This protein binds this small molecule.
Small molecule (SMILES): CC(=O)N[C@H]1[C@H](O[C@H]2[C@H](O)[C@@H](NC(C)=O)CO[C@@H]2CO)O[C@H](CO)[C@@H](O[C@@H]2O[C@H](CO[C@H]3O[C@H](CO[C@H]4O[C@H](CO)[C@@H](O)[C@H](O)[C@@H]4O)[C@@H](O)[C@H](O[C@H]4O[C@H](CO)[C@@H](O)[C@H](O)[C@@H]4O)[C@@H]3O)[C@@H](O)[C@H](O[C@H]3O[C@H](CO)[C@@H](O)[C@H](O)[C@@H]3O[C@H]3O[C@H](CO)[C@@H](O)[C@H](O)[C@@H]3O[C@H]3O[C@H](CO)[C@@H](O)[C@H](O)[C@@H]3O)[C@@H]2O)[C@@H]1O

Sequence of chain 4.A:
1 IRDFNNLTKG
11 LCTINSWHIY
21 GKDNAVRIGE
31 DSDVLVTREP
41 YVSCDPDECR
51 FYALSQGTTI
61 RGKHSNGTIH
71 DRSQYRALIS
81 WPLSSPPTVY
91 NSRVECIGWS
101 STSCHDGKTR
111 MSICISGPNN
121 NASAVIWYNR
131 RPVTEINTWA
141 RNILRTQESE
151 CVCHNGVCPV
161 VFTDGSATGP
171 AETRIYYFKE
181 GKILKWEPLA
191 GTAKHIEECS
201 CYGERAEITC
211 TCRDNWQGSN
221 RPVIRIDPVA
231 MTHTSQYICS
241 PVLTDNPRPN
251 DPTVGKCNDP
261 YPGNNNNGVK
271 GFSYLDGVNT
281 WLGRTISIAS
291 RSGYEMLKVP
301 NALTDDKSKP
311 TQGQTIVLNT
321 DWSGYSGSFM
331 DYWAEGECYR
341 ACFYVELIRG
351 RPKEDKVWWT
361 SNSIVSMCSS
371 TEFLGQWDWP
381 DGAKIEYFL

Binding-site contacts:
Ligand atom C2 contacts residue ASN121 of chain 2.A at 2.5 Å.
Ligand atom O7 contacts residue BGC1 of chain 2.E at 3.2 Å (h-bond).
Ligand atom O5 contacts residue GLN376 of chain 4.A at 3.4 Å (h-bond).
Ligand atom O6 contacts residue LYS309 of chain 4.A at 2.9 Å (salt-bridge).
Ligand atom C5 contacts residue ARG284 of chain 4.A at 3.6 Å.
Ligand atom O5 contacts residue ASN121 of chain 2.A at 2.3 Å (h-bond).
Ligand atom O2 contacts residue GLY313 of chain 4.A at 3.3 Å.
Ligand atom C4 contacts residue GLU295 of chain 4.A at 3.6 Å.
Ligand atom C3 contacts residue GLU295 of chain 4.A at 3.4 Å.
Ligand atom C7 contacts residue ASN121 of chain 2.A at 3.6 Å.
Ligand atom O3 contacts residue GLU295 of chain 4.A at 2.6 Å (salt-bridge).
Ligand atom O4 contacts residue GLU295 of chain 4.A at 2.8 Å (salt-bridge).
Ligand atom C6 contacts residue THR311 of chain 4.A at 3.6 Å.
Ligand atom C8 contacts residue ASN120 of chain 2.A at 3.7 Å.
Ligand atom O6 contacts residue ILE286 of chain 4.A at 2.8 Å (h-bond).
Ligand atom O2 contacts residue ASN250 of chain 4.A at 3.1 Å (h-bond).
Ligand atom O3 contacts residue ASN250 of chain 4.A at 2.8 Å (h-bond).
Ligand atom O3 contacts residue ASP251 of chain 4.A at 2.9 Å (salt-bridge).
Ligand atom O5 contacts residue ASP251 of chain 4.A at 3.5 Å (salt-bridge).
Ligand atom N2 contacts residue ASN121 of chain 2.A at 2.9 Å (h-bond).
Ligand atom O3 contacts residue ARG284 of chain 4.A at 3.0 Å (salt-bridge).
Ligand atom O3 contacts residue GLY313 of chain 4.A at 3.0 Å (h-bond).
Ligand atom O6 contacts residue THR311 of chain 4.A at 3.5 Å (h-bond).
Ligand atom O4 contacts residue ILE288 of chain 4.A at 3.4 Å.
Ligand atom C6 contacts residue ASP251 of chain 4.A at 3.5 Å.
Ligand atom O4 contacts residue ARG284 of chain 4.A at 3.6 Å.
Ligand atom O6 contacts residue ASP251 of chain 4.A at 2.6 Å (salt-bridge).
Ligand atom O3 contacts residue GLN312 of chain 4.A at 3.3 Å.
Ligand atom O4 contacts residue GLY313 of chain 4.A at 3.6 Å.
Ligand atom C1 contacts residue ASN121 of chain 2.A at 1.4 Å.
Ligand atom O5 contacts residue ARG284 of chain 4.A at 3.1 Å (salt-bridge).
Ligand atom C6 contacts residue LEU374 of chain 4.A at 3.4 Å (hydrophobic).
Ligand atom O5 contacts residue GLY375 of chain 4.A at 3.4 Å.
Ligand atom O2 contacts residue LEU297 of chain 4.A at 3.4 Å.
Ligand atom C6 contacts residue PRO310 of chain 4.A at 3.6 Å (hydrophobic).
Ligand atom C5 contacts residue ASN121 of chain 2.A at 3.6 Å.
Ligand atom C3 contacts residue GLY313 of chain 4.A at 3.1 Å.
Ligand atom O6 contacts residue GLN376 of chain 4.A at 3.3 Å.
Ligand atom O4 contacts residue ARG248 of chain 4.A at 3.1 Å (salt-bridge).
Ligand atom C6 contacts residue ILE286 of chain 4.A at 3.5 Å (hydrophobic).

Sequence of chain 2.A:
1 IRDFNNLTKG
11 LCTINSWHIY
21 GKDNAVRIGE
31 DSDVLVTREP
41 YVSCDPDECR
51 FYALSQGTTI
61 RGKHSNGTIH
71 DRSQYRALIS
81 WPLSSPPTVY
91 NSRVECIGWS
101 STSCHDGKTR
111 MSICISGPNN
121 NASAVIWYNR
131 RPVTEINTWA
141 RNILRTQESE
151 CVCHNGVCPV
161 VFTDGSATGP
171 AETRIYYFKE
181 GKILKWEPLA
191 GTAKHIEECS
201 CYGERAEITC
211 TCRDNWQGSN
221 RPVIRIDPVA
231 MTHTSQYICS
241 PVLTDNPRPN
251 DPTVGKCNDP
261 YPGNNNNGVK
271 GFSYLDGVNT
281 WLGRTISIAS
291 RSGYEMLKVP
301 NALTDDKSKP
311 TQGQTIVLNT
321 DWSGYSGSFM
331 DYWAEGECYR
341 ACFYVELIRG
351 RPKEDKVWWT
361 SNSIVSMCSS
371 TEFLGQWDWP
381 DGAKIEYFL